Sequence of chain 1.A:
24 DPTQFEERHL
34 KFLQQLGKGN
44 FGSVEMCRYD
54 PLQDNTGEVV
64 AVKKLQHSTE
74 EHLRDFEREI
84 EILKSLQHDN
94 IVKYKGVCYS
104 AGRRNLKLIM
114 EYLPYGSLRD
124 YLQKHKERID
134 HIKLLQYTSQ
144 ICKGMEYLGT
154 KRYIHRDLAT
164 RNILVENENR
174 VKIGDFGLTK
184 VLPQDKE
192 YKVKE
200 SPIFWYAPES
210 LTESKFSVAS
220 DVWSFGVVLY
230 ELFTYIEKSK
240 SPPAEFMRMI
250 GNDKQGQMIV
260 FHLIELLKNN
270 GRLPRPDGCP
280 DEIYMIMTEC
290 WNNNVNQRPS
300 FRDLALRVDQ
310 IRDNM

Binding-site contacts:
Ligand atom O3 contacts residue MET113 of chain 1.A at 3.2 Å.
Ligand atom C8 contacts residue PRO117 of chain 1.A at 3.6 Å (hydrophobic).
Ligand atom O3 contacts residue LEU167 of chain 1.A at 4.0 Å.
Ligand atom C7 contacts residue TYR115 of chain 1.A at 3.9 Å (hydrophobic).
Ligand atom C8 contacts residue LEU116 of chain 1.A at 3.3 Å (hydrophobic).
Ligand atom C1 contacts residue ALA64 of chain 1.A at 3.9 Å (hydrophobic).
Ligand atom C7 contacts residue GLY119 of chain 1.A at 3.7 Å.
Ligand atom N3 contacts residue TYR115 of chain 1.A at 3.4 Å.
Ligand atom N2 contacts residue GLU114 of chain 1.A at 4.0 Å.
Ligand atom N1 contacts residue MET113 of chain 1.A at 3.6 Å.
Ligand atom C2 contacts residue LEU116 of chain 1.A at 3.7 Å (hydrophobic).
Ligand atom C5 contacts residue LEU39 of chain 1.A at 3.7 Å (hydrophobic).
Ligand atom N1 contacts residue LEU167 of chain 1.A at 3.8 Å.
Ligand atom C9 contacts residue LEU167 of chain 1.A at 3.7 Å (hydrophobic).
Ligand atom N4 contacts residue LEU39 of chain 1.A at 2.8 Å (h-bond).
Ligand atom C10 contacts residue VAL47 of chain 1.A at 3.9 Å (hydrophobic).
Ligand atom O2 contacts residue LYS127 of chain 1.A at 4.0 Å.
Ligand atom N3 contacts residue LEU116 of chain 1.A at 2.7 Å (h-bond).
Ligand atom C7 contacts residue PRO117 of chain 1.A at 4.0 Å (hydrophobic).
Ligand atom F2 contacts residue LEU39 of chain 1.A at 3.5 Å.
Ligand atom C3 contacts residue GLY119 of chain 1.A at 3.5 Å.
Ligand atom N1 contacts residue ALA64 of chain 1.A at 3.6 Å.
Ligand atom F1 contacts residue LEU167 of chain 1.A at 4.0 Å.
Ligand atom N2 contacts residue TYR115 of chain 1.A at 3.8 Å.
Ligand atom N2 contacts residue LEU167 of chain 1.A at 3.9 Å.
Ligand atom C1 contacts residue LEU167 of chain 1.A at 3.4 Å (hydrophobic).
Ligand atom N6 contacts residue LEU167 of chain 1.A at 3.4 Å.
Ligand atom F2 contacts residue VAL47 of chain 1.A at 3.0 Å.
Ligand atom N3 contacts residue GLY119 of chain 1.A at 4.0 Å.
Ligand atom N2 contacts residue LEU116 of chain 1.A at 3.1 Å (h-bond).
Ligand atom C15 contacts residue VAL47 of chain 1.A at 3.5 Å (hydrophobic).
Ligand atom C3 contacts residue LEU116 of chain 1.A at 3.5 Å (hydrophobic).
Ligand atom N1 contacts residue LEU116 of chain 1.A at 4.0 Å.
Ligand atom C14 contacts residue VAL47 of chain 1.A at 3.8 Å (hydrophobic).
Ligand atom C3 contacts residue TYR115 of chain 1.A at 3.8 Å (hydrophobic).
Ligand atom C8 contacts residue GLY119 of chain 1.A at 3.4 Å.
Ligand atom C8 contacts residue TYR115 of chain 1.A at 3.4 Å (hydrophobic).
Ligand atom C1 contacts residue GLU114 of chain 1.A at 3.8 Å.
Ligand atom N5 contacts residue LEU167 of chain 1.A at 3.8 Å.
Ligand atom N1 contacts residue GLU114 of chain 1.A at 2.8 Å (salt-bridge).

This small molecule binds to this protein.
Small molecule (SMILES): Nc1nc(Nc2ccc(S(N)(=O)=O)cc2)nn1C(=O)c1c(F)cccc1F